A protein and the small-molecule ligand that binds it are described below.
Small molecule (SMILES): CC(=O)N[C@@H]1[C@@H](O)[C@H](O[C@@H]2O[C@H](CO)[C@H](O)[C@H](O[C@]3(C(=O)O)C[C@H](O)[C@@H](NC(=O)CO)[C@H]([C@H](O)[C@H](O)CO)O3)[C@H]2O)[C@@H](CO)O[C@H]1O

Sequence of chain 3.A:
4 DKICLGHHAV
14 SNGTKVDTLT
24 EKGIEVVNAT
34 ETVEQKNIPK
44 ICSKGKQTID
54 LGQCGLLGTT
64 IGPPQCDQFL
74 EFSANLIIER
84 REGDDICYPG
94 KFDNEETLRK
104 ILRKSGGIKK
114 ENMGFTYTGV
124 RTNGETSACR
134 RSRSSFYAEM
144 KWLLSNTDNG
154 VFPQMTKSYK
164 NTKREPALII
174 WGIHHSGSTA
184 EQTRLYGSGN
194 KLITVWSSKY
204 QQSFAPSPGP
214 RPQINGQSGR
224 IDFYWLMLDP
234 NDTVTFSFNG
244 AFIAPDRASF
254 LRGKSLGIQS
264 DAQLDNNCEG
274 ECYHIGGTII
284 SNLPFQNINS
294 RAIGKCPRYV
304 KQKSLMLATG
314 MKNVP

Binding-site contacts:
Ligand atom N5 contacts residue GLU128 of chain 3.A at 3.0 Å (salt-bridge).
Ligand atom O8 contacts residue TRP145 of chain 3.A at 3.8 Å.
Ligand atom O6 contacts residue GLY219 of chain 3.A at 2.6 Å (h-bond).
Ligand atom C9 contacts residue TYR91 of chain 3.A at 3.4 Å (hydrophobic).
Ligand atom O7 contacts residue GLN216 of chain 3.A at 3.6 Å.
Ligand atom C5 contacts residue GLY219 of chain 3.A at 3.1 Å.
Ligand atom C3 contacts residue GLN220 of chain 3.A at 3.7 Å.
Ligand atom O9 contacts residue TYR91 of chain 3.A at 2.6 Å (h-bond).
Ligand atom O3 contacts residue GLY219 of chain 3.A at 3.3 Å (h-bond).
Ligand atom N2 contacts residue GLN216 of chain 3.A at 3.5 Å (h-bond).
Ligand atom O1A contacts residue THR129 of chain 3.A at 3.5 Å.
Ligand atom C1 contacts residue THR129 of chain 3.A at 3.7 Å.
Ligand atom C1 contacts residue SER130 of chain 3.A at 3.7 Å.
Ligand atom O11 contacts residue GLU128 of chain 3.A at 2.8 Å (salt-bridge).
Ligand atom C10 contacts residue LEU188 of chain 3.A at 3.8 Å (hydrophobic).
Ligand atom C4 contacts residue GLN220 of chain 3.A at 3.7 Å.
Ligand atom C5 contacts residue GLU128 of chain 3.A at 3.7 Å.
Ligand atom O1A contacts residue SER130 of chain 3.A at 2.8 Å (h-bond).
Ligand atom O7 contacts residue GLU184 of chain 3.A at 3.5 Å (salt-bridge).
Ligand atom O6 contacts residue SER221 of chain 3.A at 3.4 Å (h-bond).
Ligand atom O8 contacts residue TYR91 of chain 3.A at 3.3 Å.
Ligand atom O6 contacts residue GLN216 of chain 3.A at 3.5 Å (h-bond).
Ligand atom O7 contacts residue ARG187 of chain 3.A at 3.2 Å (salt-bridge).
Ligand atom O3 contacts residue GLN216 of chain 3.A at 2.7 Å (h-bond).
Ligand atom O9 contacts residue GLU184 of chain 3.A at 2.6 Å (salt-bridge).
Ligand atom O1B contacts residue GLN220 of chain 3.A at 3.1 Å (h-bond).
Ligand atom O11 contacts residue GLY127 of chain 3.A at 3.3 Å.
Ligand atom O10 contacts residue ARG187 of chain 3.A at 3.2 Å (salt-bridge).
Ligand atom C11 contacts residue LEU147 of chain 3.A at 3.7 Å (hydrophobic).
Ligand atom C4 contacts residue GLU128 of chain 3.A at 3.8 Å.
Ligand atom C5 contacts residue GLN220 of chain 3.A at 3.5 Å.
Ligand atom C9 contacts residue HIS177 of chain 3.A at 3.6 Å.
Ligand atom C6 contacts residue GLY219 of chain 3.A at 3.1 Å.
Ligand atom O1B contacts residue THR129 of chain 3.A at 2.8 Å (h-bond).
Ligand atom O8 contacts residue GLN220 of chain 3.A at 3.2 Å (h-bond).
Ligand atom C9 contacts residue GLU184 of chain 3.A at 3.1 Å.
Ligand atom O5 contacts residue GLY219 of chain 3.A at 3.5 Å (h-bond).
Ligand atom C7 contacts residue GLN216 of chain 3.A at 3.5 Å.
Ligand atom O10 contacts residue LEU188 of chain 3.A at 3.2 Å.
Ligand atom O9 contacts residue HIS177 of chain 3.A at 3.6 Å (h-bond).